Binding-site contacts:
Ligand atom C3 contacts residue THR85 of chain 31.F at 4.3 Å.
Ligand atom N2 contacts residue THR85 of chain 31.F at 4.5 Å.
Ligand atom C4 contacts residue ASN175 of chain 31.F at 4.2 Å.
Ligand atom C2 contacts residue ASN175 of chain 31.F at 2.4 Å.
Ligand atom O4 contacts residue NAG1 of chain 31.K at 2.3 Å (h-bond).
Ligand atom C7 contacts residue ASN175 of chain 31.F at 3.4 Å.
Ligand atom O5 contacts residue ASN175 of chain 31.F at 2.4 Å (h-bond).
Ligand atom N2 contacts residue PRO86 of chain 31.F at 3.9 Å.
Ligand atom O3 contacts residue NAG1 of chain 31.K at 3.9 Å.
Ligand atom C5 contacts residue THR85 of chain 31.F at 4.0 Å.
Ligand atom C1 contacts residue ASN175 of chain 31.F at 1.4 Å.
Ligand atom C7 contacts residue PRO86 of chain 31.F at 4.3 Å (hydrophobic).
Ligand atom C3 contacts residue NAG1 of chain 31.K at 3.7 Å.
Ligand atom C4 contacts residue NAG1 of chain 31.K at 3.5 Å.
Ligand atom C5 contacts residue NAG1 of chain 31.K at 3.8 Å.
Ligand atom O6 contacts residue GLU174 of chain 31.F at 3.8 Å.
Ligand atom C1 contacts residue GLU174 of chain 31.F at 4.1 Å.
Ligand atom C1 contacts residue THR85 of chain 31.F at 3.8 Å.
Ligand atom O6 contacts residue PHE173 of chain 31.F at 4.0 Å.
Ligand atom C2 contacts residue THR85 of chain 31.F at 4.5 Å.
Ligand atom C8 contacts residue GLU87 of chain 31.F at 3.6 Å.
Ligand atom C8 contacts residue ASN175 of chain 31.F at 4.5 Å.
Ligand atom N2 contacts residue ASN175 of chain 31.F at 2.9 Å (h-bond).
Ligand atom C5 contacts residue ASN175 of chain 31.F at 3.7 Å.
Ligand atom C8 contacts residue PRO86 of chain 31.F at 3.6 Å (hydrophobic).
Ligand atom C3 contacts residue ASN175 of chain 31.F at 3.8 Å.
Ligand atom O6 contacts residue THR85 of chain 31.F at 4.4 Å.
Ligand atom O7 contacts residue ASN175 of chain 31.F at 3.5 Å (h-bond).
Ligand atom O5 contacts residue GLU174 of chain 31.F at 3.5 Å (salt-bridge).
Ligand atom C6 contacts residue NAG1 of chain 31.K at 4.2 Å.
Ligand atom O5 contacts residue THR85 of chain 31.F at 4.3 Å.
Ligand atom C8 contacts residue ARG88 of chain 31.F at 4.3 Å.

A protein and the small-molecule ligand that binds it are described below.
Small molecule (SMILES): CC(=O)N[C@@H]1[C@@H](O)[C@H](O)[C@@H](CO)O[C@H]1O

Sequence of chain 31.F:
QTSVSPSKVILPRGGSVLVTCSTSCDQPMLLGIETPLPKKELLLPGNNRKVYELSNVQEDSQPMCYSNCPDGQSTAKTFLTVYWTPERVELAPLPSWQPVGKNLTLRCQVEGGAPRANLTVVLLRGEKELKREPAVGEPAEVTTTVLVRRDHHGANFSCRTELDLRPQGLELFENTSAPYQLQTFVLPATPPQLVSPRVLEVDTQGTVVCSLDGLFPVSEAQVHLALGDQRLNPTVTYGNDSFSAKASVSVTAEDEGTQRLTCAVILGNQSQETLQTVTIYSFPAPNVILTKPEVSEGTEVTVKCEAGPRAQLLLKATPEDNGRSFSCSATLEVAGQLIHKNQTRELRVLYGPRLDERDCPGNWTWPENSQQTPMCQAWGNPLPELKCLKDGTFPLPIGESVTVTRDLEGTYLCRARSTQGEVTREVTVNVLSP